Sequence of chain 6.C:
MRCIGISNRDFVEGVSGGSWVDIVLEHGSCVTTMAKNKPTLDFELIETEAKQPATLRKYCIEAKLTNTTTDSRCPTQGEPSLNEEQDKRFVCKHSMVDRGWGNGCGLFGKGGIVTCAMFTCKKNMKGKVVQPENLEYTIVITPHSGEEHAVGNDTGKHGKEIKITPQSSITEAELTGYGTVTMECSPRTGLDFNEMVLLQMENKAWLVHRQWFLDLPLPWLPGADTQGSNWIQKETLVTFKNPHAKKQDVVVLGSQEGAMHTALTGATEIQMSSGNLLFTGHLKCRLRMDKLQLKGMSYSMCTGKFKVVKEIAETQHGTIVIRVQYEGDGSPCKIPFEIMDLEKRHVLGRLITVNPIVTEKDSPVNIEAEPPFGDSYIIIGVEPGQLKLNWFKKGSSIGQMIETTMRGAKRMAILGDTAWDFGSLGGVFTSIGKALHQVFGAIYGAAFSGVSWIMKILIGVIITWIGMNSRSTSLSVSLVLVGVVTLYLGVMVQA

Binding-site contacts:
Ligand atom C4 contacts residue ASP66 of chain 6.I at 4.0 Å.
Ligand atom O4 contacts residue GLN65 of chain 6.I at 3.6 Å.
Ligand atom O6 contacts residue GLN65 of chain 6.I at 2.5 Å (h-bond).
Ligand atom O6 contacts residue TYR60 of chain 6.I at 4.2 Å.
Ligand atom C6 contacts residue GLN65 of chain 6.I at 3.5 Å.
Ligand atom C4 contacts residue GLN65 of chain 6.I at 3.3 Å.
Ligand atom C7 contacts residue ASN67 of chain 6.C at 3.7 Å.
Ligand atom N2 contacts residue ASN67 of chain 6.C at 2.9 Å (h-bond).
Ligand atom O4 contacts residue ASP66 of chain 6.I at 2.7 Å (salt-bridge).
Ligand atom O7 contacts residue ASN67 of chain 6.C at 4.1 Å.
Ligand atom O6 contacts residue ASN67 of chain 6.C at 4.0 Å.
Ligand atom C3 contacts residue ASN67 of chain 6.C at 3.8 Å.
Ligand atom O3 contacts residue GLN65 of chain 6.I at 3.6 Å.
Ligand atom C7 contacts residue PHE90 of chain 6.C at 4.4 Å (hydrophobic).
Ligand atom C5 contacts residue ASN67 of chain 6.C at 3.7 Å.
Ligand atom C5 contacts residue GLN65 of chain 6.I at 3.7 Å.
Ligand atom C2 contacts residue GLN65 of chain 6.I at 4.4 Å.
Ligand atom C1 contacts residue ASN67 of chain 6.C at 1.4 Å.
Ligand atom C2 contacts residue ASN67 of chain 6.C at 2.4 Å.
Ligand atom C3 contacts residue GLN65 of chain 6.I at 4.0 Å.
Ligand atom O5 contacts residue ASN67 of chain 6.C at 2.4 Å (h-bond).
Ligand atom O5 contacts residue GLN65 of chain 6.I at 3.7 Å.
Ligand atom C8 contacts residue PHE90 of chain 6.C at 3.7 Å (hydrophobic).
Ligand atom C4 contacts residue ASN67 of chain 6.C at 4.2 Å.

The small molecule below binds the protein below.
Small molecule (SMILES): CC(=O)N[C@@H]1[C@@H](O)[C@H](O)[C@@H](CO)O[C@H]1O

Sequence of chain 6.I:
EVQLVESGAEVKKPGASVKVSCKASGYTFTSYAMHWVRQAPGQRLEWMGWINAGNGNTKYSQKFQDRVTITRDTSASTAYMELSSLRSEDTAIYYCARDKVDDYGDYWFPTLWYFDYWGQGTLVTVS